Binding-site contacts:
Ligand atom C1 contacts residue ASN88 of chain 1.G at 1.4 Å.
Ligand atom C7 contacts residue ASN88 of chain 1.G at 3.8 Å.
Ligand atom C3 contacts residue ASN88 of chain 1.G at 3.8 Å.
Ligand atom N2 contacts residue ASN88 of chain 1.G at 2.9 Å (h-bond).
Ligand atom C5 contacts residue ASN88 of chain 1.G at 3.6 Å.
Ligand atom O7 contacts residue ASN88 of chain 1.G at 4.2 Å.
Ligand atom C2 contacts residue ASN88 of chain 1.G at 2.5 Å.
Ligand atom C4 contacts residue ASN88 of chain 1.G at 4.2 Å.
Ligand atom C8 contacts residue ASN88 of chain 1.G at 4.4 Å.
Ligand atom O5 contacts residue ASN88 of chain 1.G at 2.3 Å (h-bond).
Ligand atom O6 contacts residue THR90 of chain 1.G at 3.9 Å.

The protein below binds the small molecule below.
Small molecule (SMILES): CC(=O)N[C@H]1[C@H](O[C@H]2[C@H](O)[C@@H](NC(C)=O)CO[C@@H]2CO)O[C@H](CO)[C@@H](O)[C@@H]1O

Sequence of chain 1.G:
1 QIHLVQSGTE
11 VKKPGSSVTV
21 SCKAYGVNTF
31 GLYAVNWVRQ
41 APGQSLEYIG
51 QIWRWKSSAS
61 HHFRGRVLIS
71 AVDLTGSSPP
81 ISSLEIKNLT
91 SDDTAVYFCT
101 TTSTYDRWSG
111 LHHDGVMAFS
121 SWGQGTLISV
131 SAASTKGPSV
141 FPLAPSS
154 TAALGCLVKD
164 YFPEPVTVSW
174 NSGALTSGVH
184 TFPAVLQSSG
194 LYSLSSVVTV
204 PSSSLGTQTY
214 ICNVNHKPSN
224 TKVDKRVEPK